Sequence of chain 15.A:
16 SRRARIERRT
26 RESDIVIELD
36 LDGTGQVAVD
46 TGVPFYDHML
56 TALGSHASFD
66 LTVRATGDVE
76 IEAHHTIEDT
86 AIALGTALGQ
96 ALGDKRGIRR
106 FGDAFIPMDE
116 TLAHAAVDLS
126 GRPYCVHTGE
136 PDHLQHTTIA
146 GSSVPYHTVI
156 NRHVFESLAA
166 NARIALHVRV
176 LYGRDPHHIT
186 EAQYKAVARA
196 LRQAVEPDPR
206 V

Sequence of chain 10.A:
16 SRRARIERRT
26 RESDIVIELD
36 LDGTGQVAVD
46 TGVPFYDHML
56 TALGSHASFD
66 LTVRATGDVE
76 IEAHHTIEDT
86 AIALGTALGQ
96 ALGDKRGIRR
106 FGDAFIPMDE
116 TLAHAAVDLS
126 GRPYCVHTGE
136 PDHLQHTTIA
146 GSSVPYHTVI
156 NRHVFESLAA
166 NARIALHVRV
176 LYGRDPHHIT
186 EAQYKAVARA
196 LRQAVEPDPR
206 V

Sequence of chain 18.A:
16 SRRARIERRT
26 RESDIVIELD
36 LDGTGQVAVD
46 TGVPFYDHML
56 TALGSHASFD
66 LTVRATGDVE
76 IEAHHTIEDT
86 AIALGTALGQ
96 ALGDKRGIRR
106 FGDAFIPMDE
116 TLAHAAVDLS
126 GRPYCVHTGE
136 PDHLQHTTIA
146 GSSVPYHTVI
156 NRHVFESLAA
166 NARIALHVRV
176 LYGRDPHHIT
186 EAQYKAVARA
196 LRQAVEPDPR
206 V

Binding-site contacts:
Ligand atom C4 contacts residue ARG127 of chain 15.A at 3.3 Å.
Ligand atom N10 contacts residue MN1 of chain 18.C at 3.1 Å.
Ligand atom N10 contacts residue GLU186 of chain 18.A at 3.9 Å.
Ligand atom C1 contacts residue MET113 of chain 18.A at 3.5 Å (hydrophobic).
Ligand atom C3 contacts residue HIS80 of chain 10.A at 4.2 Å.
Ligand atom N6 contacts residue GLU27 of chain 10.A at 4.3 Å.
Ligand atom N11 contacts residue HIS80 of chain 10.A at 3.0 Å (h-bond).
Ligand atom C3 contacts residue MN1 of chain 10.B at 3.4 Å.
Ligand atom C5 contacts residue ARG127 of chain 15.A at 3.5 Å.
Ligand atom C1 contacts residue MN1 of chain 18.C at 3.3 Å.
Ligand atom N2 contacts residue MN1 of chain 10.B at 2.3 Å.
Ligand atom C1 contacts residue HIS79 of chain 10.A at 3.1 Å.
Ligand atom C1 contacts residue HIS80 of chain 10.A at 3.7 Å.
Ligand atom N11 contacts residue GLU186 of chain 18.A at 3.1 Å (salt-bridge).
Ligand atom N11 contacts residue MN1 of chain 18.C at 2.2 Å.
Ligand atom C4 contacts residue MN1 of chain 10.B at 3.9 Å.
Ligand atom N6 contacts residue HIS80 of chain 10.A at 4.0 Å.
Ligand atom N2 contacts residue HIS79 of chain 10.A at 3.1 Å (h-bond).
Ligand atom C7 contacts residue ARG127 of chain 15.A at 3.7 Å.
Ligand atom C1 contacts residue HIS182 of chain 18.A at 3.5 Å.
Ligand atom O9 contacts residue MET113 of chain 18.A at 4.3 Å.
Ligand atom N6 contacts residue ASP84 of chain 10.A at 4.1 Å.
Ligand atom N11 contacts residue HIS182 of chain 18.A at 3.1 Å (h-bond).
Ligand atom N2 contacts residue HIS183 of chain 18.A at 3.5 Å (h-bond).
Ligand atom C3 contacts residue MN1 of chain 18.C at 4.3 Å.
Ligand atom N2 contacts residue HIS80 of chain 10.A at 4.3 Å.
Ligand atom C1 contacts residue GLU186 of chain 18.A at 4.0 Å.
Ligand atom N2 contacts residue GLU83 of chain 10.A at 3.1 Å (salt-bridge).
Ligand atom O9 contacts residue ARG127 of chain 15.A at 3.0 Å (salt-bridge).
Ligand atom N11 contacts residue MET113 of chain 18.A at 3.5 Å.
Ligand atom C1 contacts residue HIS183 of chain 18.A at 3.7 Å.
Ligand atom N2 contacts residue MET113 of chain 18.A at 3.5 Å.
Ligand atom C3 contacts residue GLU83 of chain 10.A at 3.5 Å.
Ligand atom C1 contacts residue GLU83 of chain 10.A at 4.1 Å.
Ligand atom C1 contacts residue MN1 of chain 10.B at 3.2 Å.
Ligand atom N10 contacts residue HIS80 of chain 10.A at 3.4 Å (h-bond).
Ligand atom N10 contacts residue MET113 of chain 18.A at 3.5 Å.
Ligand atom C3 contacts residue MET113 of chain 18.A at 3.5 Å (hydrophobic).
Ligand atom C4 contacts residue MET113 of chain 18.A at 4.3 Å (hydrophobic).
Ligand atom C4 contacts residue GLU83 of chain 10.A at 3.4 Å.

A protein and the small-molecule ligand that binds it are described below.
Small molecule (SMILES): N[C@@H](Cc1nnc[nH]1)C(=O)O